A small-molecule ligand and the protein it binds are described below.
Small molecule (SMILES): CC(=O)N[C@@H]1[C@@H](O)[C@H](O)[C@@H](CO)O[C@H]1O

Sequence of chain 2.A:
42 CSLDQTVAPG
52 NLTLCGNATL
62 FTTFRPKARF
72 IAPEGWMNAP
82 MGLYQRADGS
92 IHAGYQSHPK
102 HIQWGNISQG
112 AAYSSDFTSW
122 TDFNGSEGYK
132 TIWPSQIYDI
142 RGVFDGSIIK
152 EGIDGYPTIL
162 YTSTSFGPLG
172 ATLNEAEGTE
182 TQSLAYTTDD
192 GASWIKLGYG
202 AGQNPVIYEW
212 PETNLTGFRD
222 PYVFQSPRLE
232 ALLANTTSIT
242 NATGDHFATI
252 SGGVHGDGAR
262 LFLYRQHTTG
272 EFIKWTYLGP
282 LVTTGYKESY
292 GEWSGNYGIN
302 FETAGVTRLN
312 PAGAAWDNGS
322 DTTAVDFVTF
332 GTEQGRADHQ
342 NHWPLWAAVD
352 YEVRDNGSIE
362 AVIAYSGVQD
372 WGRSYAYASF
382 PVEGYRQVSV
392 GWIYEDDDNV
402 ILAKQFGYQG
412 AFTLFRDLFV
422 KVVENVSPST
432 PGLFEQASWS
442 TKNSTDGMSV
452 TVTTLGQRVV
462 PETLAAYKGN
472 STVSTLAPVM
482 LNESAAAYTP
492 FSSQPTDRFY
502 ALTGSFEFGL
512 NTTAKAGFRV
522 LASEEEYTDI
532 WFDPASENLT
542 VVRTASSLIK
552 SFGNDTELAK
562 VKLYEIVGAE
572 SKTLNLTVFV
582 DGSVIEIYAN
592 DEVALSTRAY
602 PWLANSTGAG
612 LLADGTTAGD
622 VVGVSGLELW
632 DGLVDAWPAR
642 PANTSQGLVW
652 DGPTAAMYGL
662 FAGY

Binding-site contacts:
Ligand atom O6 contacts residue THR54 of chain 2.A at 3.3 Å (h-bond).
Ligand atom C8 contacts residue ASN52 of chain 2.A at 3.9 Å.
Ligand atom O6 contacts residue LEU55 of chain 2.A at 3.6 Å.
Ligand atom C3 contacts residue ASN52 of chain 2.A at 3.8 Å.
Ligand atom C5 contacts residue ASN52 of chain 2.A at 3.6 Å.
Ligand atom C6 contacts residue LEU55 of chain 2.A at 3.8 Å (hydrophobic).
Ligand atom O5 contacts residue LEU55 of chain 2.A at 3.7 Å.
Ligand atom C5 contacts residue THR54 of chain 2.A at 3.6 Å.
Ligand atom C7 contacts residue ASN52 of chain 2.A at 3.5 Å.
Ligand atom C2 contacts residue ASN52 of chain 2.A at 2.4 Å.
Ligand atom O5 contacts residue THR54 of chain 2.A at 3.4 Å (h-bond).
Ligand atom O5 contacts residue ASN52 of chain 2.A at 2.3 Å (h-bond).
Ligand atom C1 contacts residue ASN52 of chain 2.A at 1.4 Å.
Ligand atom N2 contacts residue ASN52 of chain 2.A at 2.8 Å (h-bond).
Ligand atom C5 contacts residue LEU55 of chain 2.A at 4.4 Å (hydrophobic).
Ligand atom O7 contacts residue ASN52 of chain 2.A at 4.3 Å.
Ligand atom C6 contacts residue THR54 of chain 2.A at 4.1 Å.
Ligand atom C1 contacts residue THR54 of chain 2.A at 3.5 Å.
Ligand atom C4 contacts residue ASN52 of chain 2.A at 4.2 Å.